Sequence of chain 1.B:
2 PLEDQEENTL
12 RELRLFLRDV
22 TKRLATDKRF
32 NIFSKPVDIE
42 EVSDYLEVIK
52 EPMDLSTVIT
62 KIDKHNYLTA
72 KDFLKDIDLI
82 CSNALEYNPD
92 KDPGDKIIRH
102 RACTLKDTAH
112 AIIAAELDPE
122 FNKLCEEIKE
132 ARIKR

Binding-site contacts:
Ligand atom CA contacts residue TYR88 of chain 1.B at 3.5 Å (hydrophobic).
Ligand atom SG contacts residue ASN89 of chain 1.B at 4.1 Å.
Ligand atom CA contacts residue TYR88 of chain 1.B at 4.2 Å (hydrophobic).
Ligand atom SG contacts residue GLU87 of chain 1.B at 3.0 Å (salt-bridge).
Ligand atom CD contacts residue ASN89 of chain 1.B at 3.4 Å.
Ligand atom CA contacts residue ASP96 of chain 1.B at 4.1 Å.
Ligand atom CD contacts residue ILE99 of chain 1.B at 3.8 Å (hydrophobic).
Ligand atom O contacts residue ASP96 of chain 1.B at 3.8 Å.
Ligand atom OH contacts residue TYR46 of chain 1.B at 3.6 Å.
Ligand atom CH3 contacts residue VAL38 of chain 1.B at 4.0 Å (hydrophobic).
Ligand atom N contacts residue TYR88 of chain 1.B at 3.7 Å.
Ligand atom N contacts residue VAL49 of chain 1.B at 4.1 Å.
Ligand atom SG contacts residue TYR88 of chain 1.B at 4.1 Å.
Ligand atom N contacts residue ASP45 of chain 1.B at 3.1 Å (salt-bridge).
Ligand atom CH3 contacts residue ILE33 of chain 1.B at 3.9 Å (hydrophobic).
Ligand atom CB contacts residue TYR88 of chain 1.B at 3.4 Å (hydrophobic).
Ligand atom C contacts residue PRO90 of chain 1.B at 4.1 Å (hydrophobic).
Ligand atom CG contacts residue ASP45 of chain 1.B at 4.0 Å.
Ligand atom CH contacts residue VAL38 of chain 1.B at 3.8 Å (hydrophobic).
Ligand atom CH3 contacts residue ILE99 of chain 1.B at 4.1 Å (hydrophobic).
Ligand atom CB contacts residue GLU87 of chain 1.B at 3.8 Å.
Ligand atom O contacts residue TYR88 of chain 1.B at 3.5 Å (h-bond).
Ligand atom N contacts residue PRO90 of chain 1.B at 3.9 Å.
Ligand atom OH contacts residue VAL38 of chain 1.B at 3.8 Å.
Ligand atom N contacts residue ASP96 of chain 1.B at 4.0 Å.
Ligand atom CH contacts residue ASN89 of chain 1.B at 4.0 Å.
Ligand atom CG contacts residue VAL43 of chain 1.B at 3.6 Å (hydrophobic).
Ligand atom CA contacts residue PRO90 of chain 1.B at 3.7 Å (hydrophobic).
Ligand atom CA contacts residue VAL49 of chain 1.B at 4.2 Å (hydrophobic).
Ligand atom CH3 contacts residue PHE34 of chain 1.B at 4.1 Å (hydrophobic).
Ligand atom OH contacts residue ASN89 of chain 1.B at 3.6 Å (h-bond).
Ligand atom C contacts residue TYR88 of chain 1.B at 3.9 Å (hydrophobic).
Ligand atom CA contacts residue ASP45 of chain 1.B at 3.1 Å.
Ligand atom NE contacts residue ASP45 of chain 1.B at 3.8 Å.
Ligand atom O contacts residue PRO90 of chain 1.B at 3.6 Å.
Ligand atom CA contacts residue GLU87 of chain 1.B at 4.0 Å.
Ligand atom N contacts residue TYR88 of chain 1.B at 3.3 Å (h-bond).
Ligand atom C contacts residue ASP45 of chain 1.B at 3.6 Å.
Ligand atom NE contacts residue SER44 of chain 1.B at 3.8 Å.
Ligand atom CE contacts residue ASN89 of chain 1.B at 3.9 Å.

This small molecule binds to this protein.
Small molecule (SMILES): CC(=O)NCCCC[C@H](NC(=O)CNC(=O)[C@H](CCCN=C(N)N)NC(=O)CNC(=O)[C@@H](N)CS)C(=O)NCC(=O)NCC=O